Sequence of chain 48.C:
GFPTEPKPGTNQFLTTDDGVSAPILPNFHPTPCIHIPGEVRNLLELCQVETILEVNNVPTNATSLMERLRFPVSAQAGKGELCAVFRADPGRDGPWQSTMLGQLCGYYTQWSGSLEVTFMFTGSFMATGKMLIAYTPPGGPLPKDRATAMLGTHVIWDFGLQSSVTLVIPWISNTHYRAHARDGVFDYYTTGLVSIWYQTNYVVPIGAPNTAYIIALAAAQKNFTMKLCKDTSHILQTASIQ

Sequence of chain 47.A:
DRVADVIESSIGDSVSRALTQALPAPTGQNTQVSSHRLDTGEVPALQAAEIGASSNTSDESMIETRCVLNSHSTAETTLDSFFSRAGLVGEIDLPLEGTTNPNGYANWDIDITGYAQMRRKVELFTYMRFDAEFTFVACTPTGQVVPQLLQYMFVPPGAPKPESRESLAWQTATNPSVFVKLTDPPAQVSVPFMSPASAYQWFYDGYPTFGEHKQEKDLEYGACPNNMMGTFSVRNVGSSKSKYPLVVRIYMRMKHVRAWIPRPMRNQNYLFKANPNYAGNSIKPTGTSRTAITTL

Sequence of chain 47.C:
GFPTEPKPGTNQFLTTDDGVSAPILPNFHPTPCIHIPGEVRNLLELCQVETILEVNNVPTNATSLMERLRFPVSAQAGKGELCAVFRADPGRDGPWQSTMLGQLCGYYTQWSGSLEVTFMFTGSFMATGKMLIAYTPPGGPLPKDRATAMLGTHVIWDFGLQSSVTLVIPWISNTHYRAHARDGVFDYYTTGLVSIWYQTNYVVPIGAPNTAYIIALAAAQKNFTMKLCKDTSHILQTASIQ

Binding-site contacts:
Ligand atom C2C contacts residue PHE155 of chain 47.A at 3.9 Å (hydrophobic).
Ligand atom C2A contacts residue ASP112 of chain 47.A at 3.8 Å.
Ligand atom N3A contacts residue ASP112 of chain 47.A at 2.5 Å (salt-bridge).
Ligand atom C5C contacts residue ILE111 of chain 47.A at 3.8 Å (hydrophobic).
Ligand atom C4A contacts residue THR114 of chain 47.A at 3.5 Å.
Ligand atom C5 contacts residue PHE155 of chain 47.A at 3.9 Å (hydrophobic).
Ligand atom N2 contacts residue PHE233 of chain 47.A at 3.7 Å.
Ligand atom C4C contacts residue PHE135 of chain 47.A at 3.8 Å (hydrophobic).
Ligand atom O1A contacts residue ASN228 of chain 47.A at 3.7 Å.
Ligand atom N2 contacts residue PHE155 of chain 47.A at 3.5 Å.
Ligand atom C3B contacts residue ASN228 of chain 47.A at 4.0 Å.
Ligand atom C5B contacts residue ILE111 of chain 47.A at 3.9 Å (hydrophobic).
Ligand atom C4B contacts residue TRP203 of chain 47.A at 3.5 Å (hydrophobic).
Ligand atom C31 contacts residue PRO177 of chain 47.A at 3.9 Å (hydrophobic).
Ligand atom C5A contacts residue ASN228 of chain 47.A at 4.0 Å.
Ligand atom O1 contacts residue PHE233 of chain 47.A at 3.1 Å.
Ligand atom C6C contacts residue TYR201 of chain 47.A at 3.9 Å (hydrophobic).
Ligand atom C3B contacts residue TRP203 of chain 47.A at 3.1 Å (hydrophobic).
Ligand atom C2C contacts residue VAL192 of chain 47.A at 3.7 Å (hydrophobic).
Ligand atom N3A contacts residue THR114 of chain 47.A at 4.0 Å.
Ligand atom O1A contacts residue TRP203 of chain 47.A at 3.3 Å.
Ligand atom O1 contacts residue PHE155 of chain 47.A at 3.4 Å.
Ligand atom C4B contacts residue ILE113 of chain 47.A at 4.0 Å (hydrophobic).
Ligand atom C5C contacts residue PHE135 of chain 47.A at 3.5 Å (hydrophobic).
Ligand atom C4 contacts residue ILE24 of chain 47.C at 4.0 Å (hydrophobic).
Ligand atom C2B contacts residue TRP203 of chain 47.A at 4.0 Å (hydrophobic).
Ligand atom C3C contacts residue PHE135 of chain 47.A at 3.8 Å (hydrophobic).
Ligand atom C5B contacts residue ILE113 of chain 47.A at 3.5 Å (hydrophobic).
Ligand atom C5A contacts residue ASP112 of chain 47.A at 4.0 Å.
Ligand atom C4C contacts residue VAL192 of chain 47.A at 3.5 Å (hydrophobic).
Ligand atom O1B contacts residue TYR201 of chain 47.A at 3.4 Å.
Ligand atom C6B contacts residue ILE113 of chain 47.A at 4.0 Å (hydrophobic).
Ligand atom C2B contacts residue TYR201 of chain 47.A at 3.5 Å (hydrophobic).
Ligand atom C5B contacts residue ASP112 of chain 47.A at 4.0 Å.
Ligand atom C2A contacts residue TRP203 of chain 47.A at 3.6 Å (hydrophobic).
Ligand atom C5 contacts residue PHE233 of chain 47.A at 4.0 Å (hydrophobic).
Ligand atom C31 contacts residue VAL179 of chain 47.A at 3.3 Å (hydrophobic).
Ligand atom C31 contacts residue ILE24 of chain 47.C at 3.6 Å (hydrophobic).
Ligand atom C4A contacts residue ASP112 of chain 47.A at 2.6 Å.
Ligand atom N3A contacts residue ILE113 of chain 47.A at 3.8 Å.

This small molecule binds to this protein.
Small molecule (SMILES): Cc1cc(CCCCCCCOc2ccc(C3=NCCO3)cc2)on1